The protein below binds the small molecule below.
Small molecule (SMILES): CO[C@H]1O[C@H](CO)[C@@H](O)[C@H](O)[C@@H]1O

Sequence of chain 2.H:
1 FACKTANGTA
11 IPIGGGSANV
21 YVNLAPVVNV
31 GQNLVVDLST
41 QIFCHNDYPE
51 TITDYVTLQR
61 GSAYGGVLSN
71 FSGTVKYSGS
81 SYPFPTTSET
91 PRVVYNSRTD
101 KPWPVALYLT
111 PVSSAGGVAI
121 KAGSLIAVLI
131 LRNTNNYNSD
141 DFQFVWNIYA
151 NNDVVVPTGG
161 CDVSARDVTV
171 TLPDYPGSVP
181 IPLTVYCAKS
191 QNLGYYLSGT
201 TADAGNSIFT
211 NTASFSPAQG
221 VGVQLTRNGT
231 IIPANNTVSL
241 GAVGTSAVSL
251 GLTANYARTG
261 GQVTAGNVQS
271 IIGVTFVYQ

Binding-site contacts:
Ligand atom O6 contacts residue ASP47 of chain 2.H at 2.6 Å (salt-bridge).
Ligand atom C4 contacts residue ILE52 of chain 2.H at 4.3 Å (hydrophobic).
Ligand atom O2 contacts residue ILE13 of chain 2.H at 3.5 Å.
Ligand atom C4 contacts residue ASN135 of chain 2.H at 4.3 Å.
Ligand atom O6 contacts residue PHE1 of chain 2.H at 3.1 Å (h-bond).
Ligand atom C6 contacts residue ASP54 of chain 2.H at 3.4 Å.
Ligand atom C2 contacts residue ILE13 of chain 2.H at 4.2 Å (hydrophobic).
Ligand atom O5 contacts residue PHE1 of chain 2.H at 3.0 Å (h-bond).
Ligand atom C1 contacts residue PHE1 of chain 2.H at 3.7 Å (hydrophobic).
Ligand atom O3 contacts residue ASP54 of chain 2.H at 4.0 Å.
Ligand atom C5 contacts residue TYR48 of chain 2.H at 4.1 Å (hydrophobic).
Ligand atom O4 contacts residue ILE52 of chain 2.H at 3.2 Å.
Ligand atom O5 contacts residue TYR48 of chain 2.H at 3.8 Å.
Ligand atom O6 contacts residue ASN46 of chain 2.H at 3.1 Å (h-bond).
Ligand atom C1 contacts residue ILE13 of chain 2.H at 4.2 Å (hydrophobic).
Ligand atom C4 contacts residue ASP54 of chain 2.H at 3.4 Å.
Ligand atom O4 contacts residue ASN135 of chain 2.H at 3.1 Å.
Ligand atom O5 contacts residue ASP47 of chain 2.H at 3.6 Å.
Ligand atom C2 contacts residue PHE1 of chain 2.H at 3.7 Å (hydrophobic).
Ligand atom C6 contacts residue ASN46 of chain 2.H at 3.1 Å.
Ligand atom O1 contacts residue TYR48 of chain 2.H at 4.0 Å.
Ligand atom O2 contacts residue ASN133 of chain 2.H at 4.3 Å.
Ligand atom C5 contacts residue PHE1 of chain 2.H at 3.8 Å (hydrophobic).
Ligand atom O2 contacts residue PHE1 of chain 2.H at 2.8 Å (h-bond).
Ligand atom O3 contacts residue ASN135 of chain 2.H at 3.3 Å (h-bond).
Ligand atom O3 contacts residue ASN133 of chain 2.H at 3.8 Å.
Ligand atom C6 contacts residue PHE1 of chain 2.H at 4.0 Å (hydrophobic).
Ligand atom O6 contacts residue ASP54 of chain 2.H at 2.6 Å (salt-bridge).
Ligand atom C3 contacts residue ASN135 of chain 2.H at 4.1 Å.
Ligand atom C1 contacts residue TYR48 of chain 2.H at 4.3 Å (hydrophobic).
Ligand atom C6 contacts residue ILE52 of chain 2.H at 4.1 Å (hydrophobic).
Ligand atom C5 contacts residue ASP54 of chain 2.H at 4.1 Å.
Ligand atom O6 contacts residue TYR48 of chain 2.H at 3.9 Å.
Ligand atom C3 contacts residue ASP54 of chain 2.H at 4.3 Å.
Ligand atom C5 contacts residue ILE52 of chain 2.H at 4.2 Å (hydrophobic).
Ligand atom C6 contacts residue ASP47 of chain 2.H at 3.4 Å.
Ligand atom O4 contacts residue ASP54 of chain 2.H at 2.7 Å (salt-bridge).
Ligand atom C6 contacts residue TYR48 of chain 2.H at 3.4 Å (hydrophobic).
Ligand atom C4 contacts residue PHE1 of chain 2.H at 3.8 Å (hydrophobic).
Ligand atom C7 contacts residue TYR48 of chain 2.H at 3.5 Å (hydrophobic).